Sequence of chain 3.D:
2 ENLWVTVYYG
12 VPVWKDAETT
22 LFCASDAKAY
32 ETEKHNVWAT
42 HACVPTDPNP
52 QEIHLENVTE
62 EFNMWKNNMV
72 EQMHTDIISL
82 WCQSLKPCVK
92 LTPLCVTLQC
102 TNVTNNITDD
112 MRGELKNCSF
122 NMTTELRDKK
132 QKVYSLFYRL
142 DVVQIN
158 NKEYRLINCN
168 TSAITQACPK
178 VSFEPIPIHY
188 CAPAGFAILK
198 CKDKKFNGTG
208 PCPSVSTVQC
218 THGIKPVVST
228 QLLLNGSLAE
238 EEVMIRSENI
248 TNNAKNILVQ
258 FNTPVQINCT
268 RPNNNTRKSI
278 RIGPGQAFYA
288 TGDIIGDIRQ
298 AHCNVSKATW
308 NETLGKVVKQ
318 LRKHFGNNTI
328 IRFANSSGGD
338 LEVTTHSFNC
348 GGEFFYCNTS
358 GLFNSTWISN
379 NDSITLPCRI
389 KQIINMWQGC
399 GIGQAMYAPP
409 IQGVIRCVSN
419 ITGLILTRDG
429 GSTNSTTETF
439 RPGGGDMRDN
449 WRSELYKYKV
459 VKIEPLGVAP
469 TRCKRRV

Binding-site contacts:
Ligand atom C4 contacts residue ARG56 of chain 3.C at 3.3 Å.
Ligand atom O4 contacts residue ARG56 of chain 3.C at 3.1 Å (salt-bridge).
Ligand atom C4 contacts residue ASN107 of chain 3.A at 4.3 Å.
Ligand atom C2 contacts residue ARG56 of chain 3.C at 4.4 Å.
Ligand atom O6 contacts residue GLU2 of chain 3.D at 4.3 Å.
Ligand atom C2 contacts residue ASN107 of chain 3.A at 2.5 Å.
Ligand atom O5 contacts residue ARG56 of chain 3.C at 4.1 Å.
Ligand atom C6 contacts residue ARG56 of chain 3.C at 3.5 Å.
Ligand atom C7 contacts residue ASN107 of chain 3.A at 3.6 Å.
Ligand atom O7 contacts residue ASN107 of chain 3.A at 3.8 Å.
Ligand atom C1 contacts residue ASN107 of chain 3.A at 1.4 Å.
Ligand atom C5 contacts residue ASN107 of chain 3.A at 3.6 Å.
Ligand atom C6 contacts residue GLU55 of chain 3.C at 3.5 Å.
Ligand atom O6 contacts residue GLU55 of chain 3.C at 3.9 Å.
Ligand atom N2 contacts residue ASN107 of chain 3.A at 3.0 Å (h-bond).
Ligand atom C3 contacts residue ARG56 of chain 3.C at 3.3 Å.
Ligand atom O5 contacts residue ASN107 of chain 3.A at 2.4 Å (h-bond).
Ligand atom C3 contacts residue ASN107 of chain 3.A at 3.8 Å.
Ligand atom C8 contacts residue ASN105 of chain 3.A at 3.7 Å.
Ligand atom C5 contacts residue ARG56 of chain 3.C at 4.4 Å.
Ligand atom O3 contacts residue ARG56 of chain 3.C at 2.2 Å (salt-bridge).

This small molecule binds to this protein.
Small molecule (SMILES): CC(=O)N[C@@H]1[C@@H](O)[C@H](O)[C@@H](CO)O[C@H]1O

Sequence of chain 3.C:
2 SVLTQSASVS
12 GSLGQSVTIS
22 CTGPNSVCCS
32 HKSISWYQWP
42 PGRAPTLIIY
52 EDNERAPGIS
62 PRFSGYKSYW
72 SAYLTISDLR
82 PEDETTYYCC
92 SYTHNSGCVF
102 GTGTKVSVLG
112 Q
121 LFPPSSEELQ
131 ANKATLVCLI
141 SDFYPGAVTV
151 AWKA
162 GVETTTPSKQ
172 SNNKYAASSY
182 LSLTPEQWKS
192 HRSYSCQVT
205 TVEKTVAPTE

Sequence of chain 3.A:
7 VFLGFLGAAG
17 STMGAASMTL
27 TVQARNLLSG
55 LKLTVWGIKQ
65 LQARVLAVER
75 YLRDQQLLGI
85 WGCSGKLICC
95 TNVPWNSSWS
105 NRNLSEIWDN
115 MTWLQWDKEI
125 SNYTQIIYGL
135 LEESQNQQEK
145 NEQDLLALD